Binding-site contacts:
Ligand atom CE2 contacts residue GLN42 of chain 1.A at 3.7 Å.
Ligand atom CG contacts residue GLY219 of chain 1.A at 3.9 Å.
Ligand atom CB contacts residue GLN42 of chain 1.A at 3.8 Å.
Ligand atom C2 contacts residue GLY219 of chain 1.A at 3.6 Å.
Ligand atom C contacts residue GLN121 of chain 1.A at 4.0 Å.
Ligand atom BR1 contacts residue ALA48 of chain 1.A at 3.5 Å.
Ligand atom N10 contacts residue GLY219 of chain 1.A at 3.0 Å (h-bond).
Ligand atom CD1 contacts residue GLN42 of chain 1.A at 3.8 Å.
Ligand atom C2 contacts residue ASN318 of chain 1.A at 4.0 Å.
Ligand atom CA contacts residue TRP220 of chain 1.A at 3.9 Å (hydrophobic).
Ligand atom CA contacts residue TRP117 of chain 1.A at 3.7 Å (hydrophobic).
Ligand atom N10 contacts residue TRP220 of chain 1.A at 3.6 Å.
Ligand atom BR1 contacts residue ALA44 of chain 1.A at 3.4 Å.
Ligand atom CG contacts residue GLN42 of chain 1.A at 3.3 Å.
Ligand atom C contacts residue ASN318 of chain 1.A at 3.6 Å.
Ligand atom O3 contacts residue TRP117 of chain 1.A at 3.4 Å.
Ligand atom O3 contacts residue GLN121 of chain 1.A at 3.0 Å (h-bond).
Ligand atom O2 contacts residue GLY219 of chain 1.A at 3.6 Å.
Ligand atom CD1 contacts residue TRP220 of chain 1.A at 3.3 Å (hydrophobic).
Ligand atom BR1 contacts residue LEU363 of chain 1.A at 3.7 Å.
Ligand atom C2 contacts residue TRP220 of chain 1.A at 3.9 Å (hydrophobic).
Ligand atom N10 contacts residue TRP117 of chain 1.A at 3.8 Å.
Ligand atom CD2 contacts residue ALA44 of chain 1.A at 3.8 Å (hydrophobic).
Ligand atom CB contacts residue TRP117 of chain 1.A at 4.0 Å (hydrophobic).
Ligand atom BR1 contacts residue ILE45 of chain 1.A at 3.6 Å.
Ligand atom CE1 contacts residue GLY219 of chain 1.A at 3.4 Å.
Ligand atom N11 contacts residue TRP117 of chain 1.A at 3.3 Å.
Ligand atom O2 contacts residue TRP117 of chain 1.A at 3.8 Å.
Ligand atom CD2 contacts residue GLN42 of chain 1.A at 3.3 Å.
Ligand atom O3 contacts residue ASN318 of chain 1.A at 3.1 Å (h-bond).
Ligand atom N11 contacts residue ASN318 of chain 1.A at 2.9 Å (h-bond).
Ligand atom O2 contacts residue VAL223 of chain 1.A at 3.5 Å.
Ligand atom CD1 contacts residue GLY219 of chain 1.A at 3.3 Å.
Ligand atom C2 contacts residue TRP117 of chain 1.A at 3.5 Å (hydrophobic).
Ligand atom CZ contacts residue GLY219 of chain 1.A at 3.8 Å.
Ligand atom CE1 contacts residue TRP220 of chain 1.A at 3.3 Å (hydrophobic).
Ligand atom CA contacts residue GLY219 of chain 1.A at 4.0 Å.
Ligand atom O2 contacts residue ALA222 of chain 1.A at 3.7 Å.
Ligand atom CZ contacts residue GLN42 of chain 1.A at 4.1 Å.
Ligand atom C contacts residue TRP117 of chain 1.A at 3.4 Å (hydrophobic).

Sequence of chain 1.A:
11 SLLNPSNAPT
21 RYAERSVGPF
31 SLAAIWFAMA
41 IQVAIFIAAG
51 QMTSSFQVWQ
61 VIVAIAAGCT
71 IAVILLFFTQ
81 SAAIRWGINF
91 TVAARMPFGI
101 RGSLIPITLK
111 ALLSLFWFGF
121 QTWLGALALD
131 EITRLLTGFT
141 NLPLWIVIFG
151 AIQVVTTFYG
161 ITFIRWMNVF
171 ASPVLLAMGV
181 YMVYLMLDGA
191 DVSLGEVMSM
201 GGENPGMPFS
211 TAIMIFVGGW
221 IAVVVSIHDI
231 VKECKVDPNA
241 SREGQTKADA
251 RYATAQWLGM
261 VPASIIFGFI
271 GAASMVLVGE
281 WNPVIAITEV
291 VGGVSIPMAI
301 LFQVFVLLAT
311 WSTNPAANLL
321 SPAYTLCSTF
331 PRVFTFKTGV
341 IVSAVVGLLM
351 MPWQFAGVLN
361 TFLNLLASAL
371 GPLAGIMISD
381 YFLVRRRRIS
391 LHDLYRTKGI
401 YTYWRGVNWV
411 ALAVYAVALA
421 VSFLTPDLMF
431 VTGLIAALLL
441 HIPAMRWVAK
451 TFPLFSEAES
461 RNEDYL

This protein binds this small molecule.
Small molecule (SMILES): O=C1NC(=O)/C(=C/c2cccc(Br)c2)N1